A protein and the small-molecule ligand that binds it are described below.
Small molecule (SMILES): CC(=O)N[C@H]1[C@H]([C@H](O)[C@H](O)CO)O[C@@](O[C@@H]2[C@@H](O)[C@H](O)O[C@H](CO)[C@@H]2O)(C(=O)O)C[C@@H]1O

Sequence of chain 1.K:
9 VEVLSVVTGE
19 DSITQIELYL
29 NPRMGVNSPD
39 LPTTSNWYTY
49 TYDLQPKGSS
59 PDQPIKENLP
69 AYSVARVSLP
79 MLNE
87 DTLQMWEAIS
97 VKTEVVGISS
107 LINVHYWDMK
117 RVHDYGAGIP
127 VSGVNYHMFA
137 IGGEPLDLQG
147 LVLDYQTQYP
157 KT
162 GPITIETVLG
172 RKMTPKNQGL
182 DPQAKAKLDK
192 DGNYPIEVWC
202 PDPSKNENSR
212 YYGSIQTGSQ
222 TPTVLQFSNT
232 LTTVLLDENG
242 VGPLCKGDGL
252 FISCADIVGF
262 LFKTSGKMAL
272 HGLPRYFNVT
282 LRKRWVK

Binding-site contacts:
Ligand atom C10 contacts residue LYS264 of chain 1.K at 4.2 Å.
Ligand atom C6 contacts residue LYS268 of chain 1.K at 4.5 Å.
Ligand atom C11 contacts residue ASP51 of chain 1.K at 3.4 Å.
Ligand atom O8 contacts residue LYS268 of chain 1.K at 3.8 Å.
Ligand atom O9 contacts residue LYS268 of chain 1.K at 3.7 Å.
Ligand atom C9 contacts residue LYS268 of chain 1.K at 4.2 Å.
Ligand atom C3 contacts residue ASP114 of chain 1.K at 3.9 Å.
Ligand atom O10 contacts residue TRP45 of chain 1.K at 3.8 Å.
Ligand atom C11 contacts residue LYS264 of chain 1.K at 4.2 Å.
Ligand atom C8 contacts residue LYS268 of chain 1.K at 3.5 Å.
Ligand atom C11 contacts residue TRP45 of chain 1.K at 4.4 Å (hydrophobic).
Ligand atom O4 contacts residue LYS264 of chain 1.K at 3.1 Å (salt-bridge).
Ligand atom C10 contacts residue ASP51 of chain 1.K at 3.6 Å.
Ligand atom O1A contacts residue ASP114 of chain 1.K at 4.2 Å.
Ligand atom O1A contacts residue SER266 of chain 1.K at 2.9 Å (h-bond).
Ligand atom C5 contacts residue LYS264 of chain 1.K at 4.3 Å.
Ligand atom N5 contacts residue LYS264 of chain 1.K at 3.6 Å.
Ligand atom C1 contacts residue LYS268 of chain 1.K at 4.1 Å.
Ligand atom O1B contacts residue LYS268 of chain 1.K at 3.3 Å.
Ligand atom O1A contacts residue LYS268 of chain 1.K at 4.2 Å.
Ligand atom O1B contacts residue SER266 of chain 1.K at 3.7 Å.
Ligand atom C10 contacts residue TRP45 of chain 1.K at 4.1 Å (hydrophobic).
Ligand atom O1A contacts residue LYS264 of chain 1.K at 4.4 Å.
Ligand atom O6 contacts residue SER266 of chain 1.K at 3.8 Å.
Ligand atom O4 contacts residue TRP45 of chain 1.K at 3.6 Å.
Ligand atom C4 contacts residue LYS264 of chain 1.K at 3.7 Å.
Ligand atom C4 contacts residue SER266 of chain 1.K at 4.4 Å.
Ligand atom C7 contacts residue ASP51 of chain 1.K at 4.3 Å.
Ligand atom C1 contacts residue SER266 of chain 1.K at 3.7 Å.
Ligand atom C6 contacts residue ASP51 of chain 1.K at 4.0 Å.
Ligand atom C4 contacts residue ASP51 of chain 1.K at 4.4 Å.
Ligand atom C5 contacts residue ASP51 of chain 1.K at 3.9 Å.
Ligand atom N5 contacts residue ASP51 of chain 1.K at 2.9 Å (salt-bridge).
Ligand atom C11 contacts residue TYR50 of chain 1.K at 3.7 Å (hydrophobic).